Sequence of chain 1.HB:
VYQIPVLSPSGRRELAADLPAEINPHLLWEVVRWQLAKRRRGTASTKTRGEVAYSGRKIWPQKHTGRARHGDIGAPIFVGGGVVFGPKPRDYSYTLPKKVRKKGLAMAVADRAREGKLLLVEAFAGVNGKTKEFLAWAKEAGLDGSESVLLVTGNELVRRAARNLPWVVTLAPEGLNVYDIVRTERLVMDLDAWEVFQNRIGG

Binding-site contacts:
Ligand atom O contacts residue MG1 of chain 1.LUB at 4.3 Å.
Ligand atom C contacts residue MG1 of chain 1.LUB at 3.8 Å.
Ligand atom O contacts residue MG1 of chain 1.LUB at 4.4 Å.
Ligand atom NH1 contacts residue HIS69 of chain 1.HB at 4.4 Å.
Ligand atom CG contacts residue MG1 of chain 1.SGC at 3.9 Å.

This protein binds this small molecule.
Small molecule (SMILES): CC(C)C[C@H](NC(=O)[C@H](Cc1ccc(O)cc1)NC(=O)[C@@H]1CCCN1C(=O)[C@@H]1CCCN1C(=O)[C@H](CCCCN)NC(=O)[C@H](CC(=O)O)NC(=O)[C@@H](N)C(C)C)C(=O)N1CCC[C@H]1C(=O)N[C@@H](CCCN=C(N)N)C(=O)N1CCC[C@H]1C(=O)N[C@@H](CCCN=C(N)N)C(=O)N1CCC[C@H]1C=O